Binding-site contacts:
Ligand atom C3 contacts residue ASN59 of chain 1.B at 3.9 Å.
Ligand atom N2 contacts residue ASN59 of chain 1.B at 3.1 Å (h-bond).
Ligand atom C1 contacts residue ASN59 of chain 1.B at 1.5 Å.
Ligand atom C2 contacts residue ASN59 of chain 1.B at 2.6 Å.
Ligand atom C7 contacts residue ASN59 of chain 1.B at 4.4 Å.
Ligand atom O5 contacts residue ASN59 of chain 1.B at 2.4 Å (h-bond).
Ligand atom C4 contacts residue ASN59 of chain 1.B at 4.3 Å.
Ligand atom C5 contacts residue ASN59 of chain 1.B at 3.7 Å.

Sequence of chain 1.B:
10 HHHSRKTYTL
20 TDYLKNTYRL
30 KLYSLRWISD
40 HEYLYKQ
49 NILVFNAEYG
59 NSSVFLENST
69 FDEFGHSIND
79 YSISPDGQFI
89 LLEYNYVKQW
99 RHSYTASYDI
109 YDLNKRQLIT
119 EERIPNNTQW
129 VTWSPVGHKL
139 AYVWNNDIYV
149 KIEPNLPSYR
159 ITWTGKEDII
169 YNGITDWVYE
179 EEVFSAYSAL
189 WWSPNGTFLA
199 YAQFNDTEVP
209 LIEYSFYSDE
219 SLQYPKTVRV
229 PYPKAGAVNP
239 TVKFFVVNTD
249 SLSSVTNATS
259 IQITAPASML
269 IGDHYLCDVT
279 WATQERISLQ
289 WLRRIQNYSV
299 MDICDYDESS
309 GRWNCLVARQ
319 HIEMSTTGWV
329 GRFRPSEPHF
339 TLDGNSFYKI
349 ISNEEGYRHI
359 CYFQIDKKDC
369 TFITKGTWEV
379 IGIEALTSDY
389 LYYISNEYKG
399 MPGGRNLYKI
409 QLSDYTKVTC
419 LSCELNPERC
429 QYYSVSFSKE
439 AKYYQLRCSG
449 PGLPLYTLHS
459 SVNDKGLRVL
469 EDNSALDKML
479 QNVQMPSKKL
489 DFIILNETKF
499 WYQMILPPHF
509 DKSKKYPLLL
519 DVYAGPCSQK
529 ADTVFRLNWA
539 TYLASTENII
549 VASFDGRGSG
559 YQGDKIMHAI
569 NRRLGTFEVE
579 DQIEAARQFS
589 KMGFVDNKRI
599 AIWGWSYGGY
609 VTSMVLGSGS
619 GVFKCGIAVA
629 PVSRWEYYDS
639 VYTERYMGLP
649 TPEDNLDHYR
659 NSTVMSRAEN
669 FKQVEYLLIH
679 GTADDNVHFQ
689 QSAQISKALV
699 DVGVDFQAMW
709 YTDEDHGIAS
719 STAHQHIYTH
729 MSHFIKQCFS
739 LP

The protein below binds the small molecule below.
Small molecule (SMILES): CC(=O)N[C@@H]1[C@@H](O)[C@H](O)[C@@H](CO)O[C@H]1O